Sequence of chain 1.A:
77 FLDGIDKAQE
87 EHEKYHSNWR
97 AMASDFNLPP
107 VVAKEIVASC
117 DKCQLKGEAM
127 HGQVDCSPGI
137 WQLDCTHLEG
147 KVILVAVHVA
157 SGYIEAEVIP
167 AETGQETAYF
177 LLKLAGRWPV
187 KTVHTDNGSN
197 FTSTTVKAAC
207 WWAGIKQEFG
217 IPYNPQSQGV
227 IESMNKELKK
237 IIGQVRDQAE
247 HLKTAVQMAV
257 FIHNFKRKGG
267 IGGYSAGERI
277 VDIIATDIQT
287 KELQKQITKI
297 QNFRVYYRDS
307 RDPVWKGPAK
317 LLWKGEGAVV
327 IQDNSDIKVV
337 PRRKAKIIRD

This small molecule binds to this protein.
Small molecule (SMILES): C[C@@H]1CCO[C@H]2Cn3cc(C(=O)NCc4ccc(F)cc4F)c(=O)c(O)c3C(=O)N12

Binding-site contacts:
Ligand atom CAZ contacts residue PRO221 of chain 1.A at 4.3 Å (hydrophobic).
Ligand atom CAZ contacts residue MG1 of chain 1.Q at 4.5 Å.
Ligand atom OAE contacts residue ASP140 of chain 1.A at 3.4 Å (salt-bridge).
Ligand atom CAW contacts residue MG1 of chain 1.Q at 3.3 Å.
Ligand atom CAW contacts residue GLU228 of chain 1.A at 3.7 Å.
Ligand atom CAY contacts residue MG1 of chain 1.Q at 4.0 Å.
Ligand atom NBC contacts residue ASP192 of chain 1.A at 4.4 Å.
Ligand atom CAK contacts residue PRO221 of chain 1.A at 4.1 Å (hydrophobic).
Ligand atom CAJ contacts residue GLN222 of chain 1.A at 3.0 Å.
Ligand atom CAX contacts residue PRO221 of chain 1.A at 4.2 Å (hydrophobic).
Ligand atom OAD contacts residue GLU228 of chain 1.A at 2.7 Å (salt-bridge).
Ligand atom CAS contacts residue ASP192 of chain 1.A at 3.8 Å.
Ligand atom CBA contacts residue ASP192 of chain 1.A at 4.3 Å.
Ligand atom OAC contacts residue ASP192 of chain 1.A at 3.1 Å (salt-bridge).
Ligand atom OAE contacts residue ASP192 of chain 1.A at 4.0 Å.
Ligand atom CAX contacts residue MG1 of chain 1.R at 4.3 Å.
Ligand atom CAU contacts residue GLN222 of chain 1.A at 3.9 Å.
Ligand atom CAH contacts residue GLN222 of chain 1.A at 3.6 Å.
Ligand atom OAC contacts residue MG1 of chain 1.Q at 2.6 Å.
Ligand atom FAF contacts residue GLN222 of chain 1.A at 2.6 Å.
Ligand atom CAU contacts residue PRO221 of chain 1.A at 4.5 Å (hydrophobic).
Ligand atom CAZ contacts residue GLU228 of chain 1.A at 3.4 Å.
Ligand atom OAD contacts residue MG1 of chain 1.R at 2.2 Å.
Ligand atom CAT contacts residue GLN222 of chain 1.A at 2.8 Å.
Ligand atom CAL contacts residue PRO218 of chain 1.A at 4.2 Å (hydrophobic).
Ligand atom CAZ contacts residue MG1 of chain 1.R at 2.9 Å.
Ligand atom CAJ contacts residue PRO221 of chain 1.A at 4.2 Å (hydrophobic).
Ligand atom OAE contacts residue GLU228 of chain 1.A at 3.1 Å (salt-bridge).
Ligand atom CAI contacts residue GLN222 of chain 1.A at 4.4 Å.
Ligand atom OAE contacts residue MG1 of chain 1.R at 2.3 Å.
Ligand atom CAS contacts residue MG1 of chain 1.Q at 3.5 Å.
Ligand atom FAG contacts residue GLU228 of chain 1.A at 3.8 Å.
Ligand atom CAW contacts residue MG1 of chain 1.R at 3.0 Å.
Ligand atom FAG contacts residue PRO221 of chain 1.A at 3.9 Å.
Ligand atom OAE contacts residue MG1 of chain 1.Q at 2.0 Å.